A protein and the small-molecule ligand that binds it are described below.
Small molecule (SMILES): O=c1[nH]c2cc(C(F)(F)F)c(N3CCOCC3)cc2n(CP(=O)(O)O)c1=O

Binding-site contacts:
Ligand atom FAG contacts residue TYR723 of chain 1.A at 3.5 Å.
Ligand atom CAR contacts residue TYR441 of chain 1.A at 3.2 Å (hydrophobic).
Ligand atom CAJ contacts residue PRO469 of chain 1.A at 3.6 Å (hydrophobic).
Ligand atom FAH contacts residue TYR441 of chain 1.A at 3.1 Å.
Ligand atom CAJ contacts residue TYR723 of chain 1.A at 3.2 Å (hydrophobic).
Ligand atom CAZ contacts residue TYR441 of chain 1.A at 3.6 Å (hydrophobic).
Ligand atom OAD contacts residue SER645 of chain 1.A at 2.5 Å (h-bond).
Ligand atom CAS contacts residue TYR723 of chain 1.A at 3.7 Å (hydrophobic).
Ligand atom CAJ contacts residue GLU696 of chain 1.A at 3.7 Å.
Ligand atom CAW contacts residue TYR441 of chain 1.A at 3.4 Å (hydrophobic).
Ligand atom FAF contacts residue GLU696 of chain 1.A at 2.7 Å.
Ligand atom OAE contacts residue SER645 of chain 1.A at 2.7 Å (h-bond).
Ligand atom NAP contacts residue PRO469 of chain 1.A at 3.0 Å (h-bond).
Ligand atom CAI contacts residue GLU696 of chain 1.A at 3.6 Å.
Ligand atom PBA contacts residue SER645 of chain 1.A at 3.4 Å.
Ligand atom CAJ contacts residue TYR441 of chain 1.A at 3.5 Å (hydrophobic).
Ligand atom OAQ contacts residue THR677 of chain 1.A at 3.4 Å (h-bond).
Ligand atom CAI contacts residue TYR441 of chain 1.A at 3.5 Å (hydrophobic).
Ligand atom OAB contacts residue ARG476 of chain 1.A at 2.9 Å (salt-bridge).
Ligand atom CAT contacts residue THR471 of chain 1.A at 3.3 Å.
Ligand atom OAC contacts residue SER645 of chain 1.A at 3.3 Å (h-bond).
Ligand atom CAW contacts residue GLU696 of chain 1.A at 3.7 Å.
Ligand atom OAE contacts residue GLY644 of chain 1.A at 3.5 Å.
Ligand atom CAV contacts residue TYR441 of chain 1.A at 3.5 Å (hydrophobic).
Ligand atom CAN contacts residue TYR441 of chain 1.A at 3.4 Å (hydrophobic).
Ligand atom CAS contacts residue TYR441 of chain 1.A at 3.1 Å (hydrophobic).
Ligand atom CAK contacts residue THR677 of chain 1.A at 3.3 Å.
Ligand atom NAP contacts residue THR471 of chain 1.A at 3.5 Å (h-bond).
Ligand atom CAL contacts residue THR677 of chain 1.A at 3.3 Å.
Ligand atom NAP contacts residue TYR441 of chain 1.A at 3.6 Å.
Ligand atom CAR contacts residue GLU696 of chain 1.A at 3.6 Å.
Ligand atom CAS contacts residue GLU696 of chain 1.A at 3.3 Å.
Ligand atom OAC contacts residue GLY644 of chain 1.A at 3.3 Å.
Ligand atom NAX contacts residue TYR441 of chain 1.A at 3.7 Å.
Ligand atom CAZ contacts residue GLU696 of chain 1.A at 3.4 Å.
Ligand atom FAG contacts residue PRO469 of chain 1.A at 3.3 Å.
Ligand atom FAH contacts residue GLU393 of chain 1.A at 2.9 Å.
Ligand atom OAA contacts residue THR471 of chain 1.A at 2.9 Å (h-bond).
Ligand atom NAY contacts residue TYR441 of chain 1.A at 3.6 Å.
Ligand atom OAA contacts residue ARG476 of chain 1.A at 2.5 Å (salt-bridge).

Sequence of chain 1.A:
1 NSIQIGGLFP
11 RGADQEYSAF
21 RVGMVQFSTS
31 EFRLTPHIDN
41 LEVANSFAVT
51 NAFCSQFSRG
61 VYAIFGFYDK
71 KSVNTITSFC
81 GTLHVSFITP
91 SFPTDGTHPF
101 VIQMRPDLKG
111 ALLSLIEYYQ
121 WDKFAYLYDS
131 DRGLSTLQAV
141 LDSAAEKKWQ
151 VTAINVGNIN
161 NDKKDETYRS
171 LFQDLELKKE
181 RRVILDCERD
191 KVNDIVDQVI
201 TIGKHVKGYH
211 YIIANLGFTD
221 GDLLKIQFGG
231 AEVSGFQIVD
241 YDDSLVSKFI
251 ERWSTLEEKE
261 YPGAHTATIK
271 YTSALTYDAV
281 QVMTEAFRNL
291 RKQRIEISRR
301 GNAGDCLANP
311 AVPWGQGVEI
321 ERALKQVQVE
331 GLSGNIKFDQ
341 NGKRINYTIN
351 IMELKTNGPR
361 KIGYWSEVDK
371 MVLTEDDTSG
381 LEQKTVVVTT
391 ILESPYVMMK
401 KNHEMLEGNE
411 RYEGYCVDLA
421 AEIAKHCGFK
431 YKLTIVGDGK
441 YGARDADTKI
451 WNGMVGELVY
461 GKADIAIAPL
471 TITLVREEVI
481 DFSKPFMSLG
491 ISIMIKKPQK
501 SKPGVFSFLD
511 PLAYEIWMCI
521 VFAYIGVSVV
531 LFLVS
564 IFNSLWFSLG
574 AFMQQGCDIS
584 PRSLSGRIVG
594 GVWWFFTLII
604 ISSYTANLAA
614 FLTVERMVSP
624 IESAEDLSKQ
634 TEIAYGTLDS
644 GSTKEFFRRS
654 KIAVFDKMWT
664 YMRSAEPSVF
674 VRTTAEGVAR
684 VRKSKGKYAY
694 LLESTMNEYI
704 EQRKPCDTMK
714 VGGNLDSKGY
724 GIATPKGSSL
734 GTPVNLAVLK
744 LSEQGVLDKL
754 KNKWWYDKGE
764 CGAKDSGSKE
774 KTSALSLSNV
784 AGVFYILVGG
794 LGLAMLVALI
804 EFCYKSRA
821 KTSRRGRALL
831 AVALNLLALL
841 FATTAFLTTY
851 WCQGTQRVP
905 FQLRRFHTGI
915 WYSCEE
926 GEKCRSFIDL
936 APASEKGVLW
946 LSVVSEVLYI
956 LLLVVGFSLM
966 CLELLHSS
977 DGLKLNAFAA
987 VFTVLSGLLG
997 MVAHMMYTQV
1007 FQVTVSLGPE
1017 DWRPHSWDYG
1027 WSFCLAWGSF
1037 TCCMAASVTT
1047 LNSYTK